Sequence of chain 1.B:
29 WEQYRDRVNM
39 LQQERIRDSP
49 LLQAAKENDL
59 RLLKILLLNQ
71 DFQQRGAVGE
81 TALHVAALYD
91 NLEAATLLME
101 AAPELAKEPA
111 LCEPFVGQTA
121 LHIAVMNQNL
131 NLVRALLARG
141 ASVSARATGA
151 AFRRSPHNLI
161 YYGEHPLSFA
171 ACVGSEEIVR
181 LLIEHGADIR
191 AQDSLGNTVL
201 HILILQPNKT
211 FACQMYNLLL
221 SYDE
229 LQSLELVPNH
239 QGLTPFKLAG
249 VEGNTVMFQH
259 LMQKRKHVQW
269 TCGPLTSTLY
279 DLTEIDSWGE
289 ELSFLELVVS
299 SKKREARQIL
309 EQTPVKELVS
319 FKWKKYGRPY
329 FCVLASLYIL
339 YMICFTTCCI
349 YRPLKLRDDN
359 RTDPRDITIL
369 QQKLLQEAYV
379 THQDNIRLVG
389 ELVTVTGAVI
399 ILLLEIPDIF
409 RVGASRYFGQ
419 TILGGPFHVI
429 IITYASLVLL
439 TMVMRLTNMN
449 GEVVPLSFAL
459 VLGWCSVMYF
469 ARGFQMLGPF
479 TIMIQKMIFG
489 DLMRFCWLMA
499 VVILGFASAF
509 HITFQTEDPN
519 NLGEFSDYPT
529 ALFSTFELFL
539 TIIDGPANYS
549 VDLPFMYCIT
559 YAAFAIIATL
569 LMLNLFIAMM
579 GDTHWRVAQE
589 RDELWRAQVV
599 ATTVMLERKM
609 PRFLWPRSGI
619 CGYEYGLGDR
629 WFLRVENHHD

Binding-site contacts:
Ligand atom O1 contacts residue CYS556 of chain 1.B at 4.2 Å.
Ligand atom C21 contacts residue ILE501 of chain 1.C at 3.7 Å (hydrophobic).
Ligand atom C21 contacts residue PHE534 of chain 1.C at 4.3 Å (hydrophobic).
Ligand atom C11 contacts residue PHE531 of chain 1.C at 4.2 Å (hydrophobic).
Ligand atom C19 contacts residue PRO527 of chain 1.C at 3.6 Å (hydrophobic).
Ligand atom C27 contacts residue ILE501 of chain 1.C at 4.2 Å (hydrophobic).
Ligand atom C11 contacts residue LEU530 of chain 1.C at 3.9 Å (hydrophobic).
Ligand atom C1 contacts residue THR528 of chain 1.C at 4.4 Å.
Ligand atom C10 contacts residue PRO527 of chain 1.C at 4.0 Å (hydrophobic).
Ligand atom C6 contacts residue ILE557 of chain 1.B at 3.6 Å (hydrophobic).
Ligand atom C12 contacts residue PHE531 of chain 1.C at 4.2 Å (hydrophobic).
Ligand atom C1 contacts residue PRO527 of chain 1.C at 3.1 Å (hydrophobic).
Ligand atom C3 contacts residue CYS556 of chain 1.B at 3.7 Å (hydrophobic).
Ligand atom C27 contacts residue PHE534 of chain 1.C at 3.9 Å (hydrophobic).
Ligand atom C14 contacts residue ALA560 of chain 1.B at 4.4 Å (hydrophobic).
Ligand atom C27 contacts residue ALA498 of chain 1.C at 4.0 Å (hydrophobic).
Ligand atom C1 contacts residue PHE531 of chain 1.C at 3.6 Å (hydrophobic).
Ligand atom C27 contacts residue MET497 of chain 1.C at 3.5 Å (hydrophobic).
Ligand atom C7 contacts residue ILE557 of chain 1.B at 4.0 Å (hydrophobic).
Ligand atom C2 contacts residue THR528 of chain 1.C at 4.3 Å.
Ligand atom C9 contacts residue PRO527 of chain 1.C at 4.2 Å (hydrophobic).
Ligand atom C26 contacts residue CYS494 of chain 1.C at 3.8 Å (hydrophobic).
Ligand atom C25 contacts residue MET497 of chain 1.C at 4.1 Å (hydrophobic).
Ligand atom C5 contacts residue CYS556 of chain 1.B at 4.0 Å (hydrophobic).
Ligand atom C24 contacts residue PHE534 of chain 1.C at 4.0 Å (hydrophobic).
Ligand atom C4 contacts residue PHE553 of chain 1.B at 4.3 Å (hydrophobic).
Ligand atom C14 contacts residue PHE531 of chain 1.C at 4.4 Å (hydrophobic).
Ligand atom C11 contacts residue PRO527 of chain 1.C at 4.0 Å (hydrophobic).
Ligand atom C23 contacts residue PHE534 of chain 1.C at 4.3 Å (hydrophobic).
Ligand atom C4 contacts residue CYS556 of chain 1.B at 4.1 Å (hydrophobic).
Ligand atom C26 contacts residue MET497 of chain 1.C at 3.4 Å (hydrophobic).
Ligand atom O1 contacts residue PHE553 of chain 1.B at 4.0 Å.
Ligand atom C2 contacts residue PRO527 of chain 1.C at 3.7 Å (hydrophobic).
Ligand atom C9 contacts residue PHE531 of chain 1.C at 4.0 Å (hydrophobic).
Ligand atom C16 contacts residue ALA560 of chain 1.B at 4.0 Å (hydrophobic).
Ligand atom C12 contacts residue LEU530 of chain 1.C at 3.8 Å (hydrophobic).
Ligand atom C6 contacts residue CYS556 of chain 1.B at 3.9 Å (hydrophobic).
Ligand atom C15 contacts residue ALA560 of chain 1.B at 3.5 Å (hydrophobic).
Ligand atom C26 contacts residue ILE564 of chain 1.B at 4.0 Å (hydrophobic).
Ligand atom C25 contacts residue CYS494 of chain 1.C at 4.2 Å (hydrophobic).

Sequence of chain 1.C:
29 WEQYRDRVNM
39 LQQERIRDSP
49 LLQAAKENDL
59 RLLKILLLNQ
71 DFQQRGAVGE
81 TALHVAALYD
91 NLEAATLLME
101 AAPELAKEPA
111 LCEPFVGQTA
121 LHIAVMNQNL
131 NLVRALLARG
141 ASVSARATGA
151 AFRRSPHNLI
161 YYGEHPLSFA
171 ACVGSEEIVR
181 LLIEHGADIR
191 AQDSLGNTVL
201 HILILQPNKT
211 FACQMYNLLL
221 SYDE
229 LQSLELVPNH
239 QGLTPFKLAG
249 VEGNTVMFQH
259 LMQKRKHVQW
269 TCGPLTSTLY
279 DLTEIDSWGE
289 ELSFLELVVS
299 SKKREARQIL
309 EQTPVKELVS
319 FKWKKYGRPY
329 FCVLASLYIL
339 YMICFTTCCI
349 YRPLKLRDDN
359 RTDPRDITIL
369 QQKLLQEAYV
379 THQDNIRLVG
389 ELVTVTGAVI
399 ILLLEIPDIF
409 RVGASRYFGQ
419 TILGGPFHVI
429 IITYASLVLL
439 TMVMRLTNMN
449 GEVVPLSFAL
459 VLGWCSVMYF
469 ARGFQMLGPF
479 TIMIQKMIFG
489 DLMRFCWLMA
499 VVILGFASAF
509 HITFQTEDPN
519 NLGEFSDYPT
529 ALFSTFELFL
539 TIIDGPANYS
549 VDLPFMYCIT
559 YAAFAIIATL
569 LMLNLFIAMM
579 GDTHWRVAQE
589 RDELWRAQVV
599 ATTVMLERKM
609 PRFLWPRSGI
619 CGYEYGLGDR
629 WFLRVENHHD

The small molecule below binds the protein below.
Small molecule (SMILES): CC(C)[C@@H](C)/C=C/[C@@H](C)[C@H]1CC[C@H]2C3=CC=C4C[C@@H](O)CC[C@]4(C)[C@H]3CC[C@]12C